Binding-site contacts:
Ligand atom O41 contacts residue LEU269 of chain 1.D at 3.8 Å.
Ligand atom O51 contacts residue LYS507 of chain 1.D at 4.2 Å.
Ligand atom O1 contacts residue LYS569 of chain 1.D at 4.0 Å.
Ligand atom O12 contacts residue TYR567 of chain 1.D at 4.1 Å.
Ligand atom O11 contacts residue LYS569 of chain 1.D at 3.4 Å (salt-bridge).
Ligand atom O53 contacts residue LYS507 of chain 1.D at 4.2 Å.
Ligand atom C6 contacts residue LYS569 of chain 1.D at 3.9 Å.
Ligand atom O42 contacts residue THR268 of chain 1.D at 3.7 Å.
Ligand atom O4 contacts residue ARG270 of chain 1.D at 4.4 Å.
Ligand atom P4 contacts residue THR268 of chain 1.D at 3.9 Å.
Ligand atom O6 contacts residue LYS569 of chain 1.D at 3.4 Å.
Ligand atom O52 contacts residue LYS507 of chain 1.D at 4.0 Å.
Ligand atom P4 contacts residue LEU269 of chain 1.D at 3.4 Å.
Ligand atom C1 contacts residue LYS569 of chain 1.D at 4.3 Å.
Ligand atom P1 contacts residue ARG568 of chain 1.D at 3.3 Å.
Ligand atom O42 contacts residue LEU269 of chain 1.D at 2.6 Å (h-bond).
Ligand atom O41 contacts residue THR268 of chain 1.D at 3.7 Å.
Ligand atom O11 contacts residue ARG568 of chain 1.D at 3.0 Å.
Ligand atom O12 contacts residue LYS569 of chain 1.D at 2.5 Å (salt-bridge).
Ligand atom O42 contacts residue ARG270 of chain 1.D at 3.3 Å (salt-bridge).
Ligand atom O43 contacts residue THR268 of chain 1.D at 3.0 Å.
Ligand atom P1 contacts residue LYS569 of chain 1.D at 3.5 Å.
Ligand atom O43 contacts residue ARG270 of chain 1.D at 3.0 Å.
Ligand atom P4 contacts residue ARG270 of chain 1.D at 3.8 Å.
Ligand atom O12 contacts residue ARG568 of chain 1.D at 2.9 Å.
Ligand atom O43 contacts residue LEU269 of chain 1.D at 3.3 Å (h-bond).
Ligand atom O13 contacts residue ARG568 of chain 1.D at 3.5 Å.
Ligand atom P5 contacts residue LYS507 of chain 1.D at 4.4 Å.

The protein below binds the small molecule below.
Small molecule (SMILES): O=P(O)(O)O[C@@H]1[C@H](O)[C@H](O)[C@@H](OP(=O)(O)O)[C@H](OP(=O)(O)O)[C@H]1O

Sequence of chain 1.D:
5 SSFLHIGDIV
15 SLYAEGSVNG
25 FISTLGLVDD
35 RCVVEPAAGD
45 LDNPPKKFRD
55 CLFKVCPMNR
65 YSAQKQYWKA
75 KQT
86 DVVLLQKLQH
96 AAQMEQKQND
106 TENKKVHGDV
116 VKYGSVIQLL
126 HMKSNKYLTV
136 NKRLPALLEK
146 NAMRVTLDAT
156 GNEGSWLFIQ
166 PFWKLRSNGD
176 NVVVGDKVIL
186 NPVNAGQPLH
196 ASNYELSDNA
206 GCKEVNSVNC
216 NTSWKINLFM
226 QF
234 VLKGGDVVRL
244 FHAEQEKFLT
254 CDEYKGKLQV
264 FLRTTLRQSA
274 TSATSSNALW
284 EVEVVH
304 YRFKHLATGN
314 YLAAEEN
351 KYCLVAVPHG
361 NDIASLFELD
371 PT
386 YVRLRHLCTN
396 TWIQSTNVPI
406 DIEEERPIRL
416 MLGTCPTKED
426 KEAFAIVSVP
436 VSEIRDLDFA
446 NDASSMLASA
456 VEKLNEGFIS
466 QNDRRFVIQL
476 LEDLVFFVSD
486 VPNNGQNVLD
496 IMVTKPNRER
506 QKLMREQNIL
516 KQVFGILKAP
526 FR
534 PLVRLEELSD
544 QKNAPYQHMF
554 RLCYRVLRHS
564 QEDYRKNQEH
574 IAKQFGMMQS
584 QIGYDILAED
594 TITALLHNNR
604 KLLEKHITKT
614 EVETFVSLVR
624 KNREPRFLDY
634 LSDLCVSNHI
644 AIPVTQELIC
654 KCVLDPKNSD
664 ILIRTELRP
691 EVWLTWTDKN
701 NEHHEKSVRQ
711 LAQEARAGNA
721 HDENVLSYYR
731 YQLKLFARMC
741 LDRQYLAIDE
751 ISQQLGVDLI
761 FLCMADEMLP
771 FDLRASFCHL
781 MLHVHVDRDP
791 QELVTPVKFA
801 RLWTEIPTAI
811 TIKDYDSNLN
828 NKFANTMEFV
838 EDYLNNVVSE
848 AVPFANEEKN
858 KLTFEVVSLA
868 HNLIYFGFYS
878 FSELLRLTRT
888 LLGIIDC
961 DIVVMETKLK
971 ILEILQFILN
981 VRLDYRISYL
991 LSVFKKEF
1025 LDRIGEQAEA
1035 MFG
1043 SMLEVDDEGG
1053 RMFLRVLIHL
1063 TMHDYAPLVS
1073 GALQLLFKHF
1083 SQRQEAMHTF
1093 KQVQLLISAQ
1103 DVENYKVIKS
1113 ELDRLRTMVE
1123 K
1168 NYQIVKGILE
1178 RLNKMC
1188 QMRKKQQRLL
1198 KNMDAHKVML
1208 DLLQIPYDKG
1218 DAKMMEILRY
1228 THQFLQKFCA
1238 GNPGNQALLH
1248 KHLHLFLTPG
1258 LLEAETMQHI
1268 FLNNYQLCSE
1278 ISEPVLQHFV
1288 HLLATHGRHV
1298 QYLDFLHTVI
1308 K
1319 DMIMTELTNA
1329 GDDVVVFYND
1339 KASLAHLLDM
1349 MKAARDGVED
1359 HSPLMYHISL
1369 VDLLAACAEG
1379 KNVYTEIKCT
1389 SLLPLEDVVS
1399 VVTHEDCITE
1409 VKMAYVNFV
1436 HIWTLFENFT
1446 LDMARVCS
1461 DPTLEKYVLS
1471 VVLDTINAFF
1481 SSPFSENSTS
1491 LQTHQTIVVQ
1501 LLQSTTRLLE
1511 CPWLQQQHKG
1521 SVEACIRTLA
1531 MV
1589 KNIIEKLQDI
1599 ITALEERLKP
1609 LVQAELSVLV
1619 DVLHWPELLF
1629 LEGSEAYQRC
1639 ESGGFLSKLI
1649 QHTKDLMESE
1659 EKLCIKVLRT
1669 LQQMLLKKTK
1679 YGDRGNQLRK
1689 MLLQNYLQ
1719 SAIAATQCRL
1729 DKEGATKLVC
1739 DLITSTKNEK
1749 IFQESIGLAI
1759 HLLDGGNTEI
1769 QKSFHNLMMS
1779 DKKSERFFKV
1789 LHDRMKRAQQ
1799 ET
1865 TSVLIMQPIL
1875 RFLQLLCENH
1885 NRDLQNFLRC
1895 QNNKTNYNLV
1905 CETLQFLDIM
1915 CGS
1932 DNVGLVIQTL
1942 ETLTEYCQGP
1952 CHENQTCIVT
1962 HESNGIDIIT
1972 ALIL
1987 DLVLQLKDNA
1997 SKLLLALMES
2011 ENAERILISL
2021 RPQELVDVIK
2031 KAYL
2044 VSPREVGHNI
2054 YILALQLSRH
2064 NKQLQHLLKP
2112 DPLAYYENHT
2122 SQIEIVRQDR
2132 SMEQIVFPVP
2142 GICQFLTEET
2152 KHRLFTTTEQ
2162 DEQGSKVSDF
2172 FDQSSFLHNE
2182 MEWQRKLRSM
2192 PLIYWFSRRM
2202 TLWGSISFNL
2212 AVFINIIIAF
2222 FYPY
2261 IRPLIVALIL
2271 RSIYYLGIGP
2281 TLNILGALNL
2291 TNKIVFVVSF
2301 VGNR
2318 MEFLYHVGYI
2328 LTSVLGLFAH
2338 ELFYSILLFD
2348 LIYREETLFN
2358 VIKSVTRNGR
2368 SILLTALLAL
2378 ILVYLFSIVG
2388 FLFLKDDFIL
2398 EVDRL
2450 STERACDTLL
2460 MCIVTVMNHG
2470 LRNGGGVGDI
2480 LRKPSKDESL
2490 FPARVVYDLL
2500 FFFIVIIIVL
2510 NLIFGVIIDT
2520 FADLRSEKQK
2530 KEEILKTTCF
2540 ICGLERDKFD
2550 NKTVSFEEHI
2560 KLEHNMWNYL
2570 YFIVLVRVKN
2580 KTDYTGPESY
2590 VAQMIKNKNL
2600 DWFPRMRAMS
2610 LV